Sequence of chain 1.B:
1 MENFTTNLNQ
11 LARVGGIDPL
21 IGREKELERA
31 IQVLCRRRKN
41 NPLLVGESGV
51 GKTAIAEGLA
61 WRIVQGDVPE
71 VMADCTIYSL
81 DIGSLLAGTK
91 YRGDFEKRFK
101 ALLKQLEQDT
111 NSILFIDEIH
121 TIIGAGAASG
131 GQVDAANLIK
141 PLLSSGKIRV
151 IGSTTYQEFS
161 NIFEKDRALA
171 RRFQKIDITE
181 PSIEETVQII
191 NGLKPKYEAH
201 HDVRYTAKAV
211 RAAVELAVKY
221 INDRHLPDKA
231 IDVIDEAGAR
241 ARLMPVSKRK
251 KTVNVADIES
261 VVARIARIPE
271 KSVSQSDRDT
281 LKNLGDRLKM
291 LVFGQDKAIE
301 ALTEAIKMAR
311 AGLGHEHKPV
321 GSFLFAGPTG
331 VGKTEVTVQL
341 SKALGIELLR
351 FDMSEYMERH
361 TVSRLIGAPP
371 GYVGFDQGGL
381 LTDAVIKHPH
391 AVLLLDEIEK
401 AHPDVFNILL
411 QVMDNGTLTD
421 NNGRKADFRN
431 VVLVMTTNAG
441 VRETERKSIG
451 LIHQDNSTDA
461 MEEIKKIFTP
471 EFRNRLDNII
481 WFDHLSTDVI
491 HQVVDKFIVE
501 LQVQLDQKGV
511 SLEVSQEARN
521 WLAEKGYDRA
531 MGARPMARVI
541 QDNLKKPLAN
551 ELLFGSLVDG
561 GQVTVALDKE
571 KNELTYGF

Binding-site contacts:
Ligand atom C8 contacts residue GLY51 of chain 1.B at 3.6 Å.
Ligand atom C2' contacts residue ILE231 of chain 1.B at 3.6 Å (hydrophobic).
Ligand atom O2B contacts residue GLY51 of chain 1.B at 3.2 Å (h-bond).
Ligand atom N6 contacts residue LEU20 of chain 1.B at 3.7 Å.
Ligand atom O2B contacts residue VAL50 of chain 1.B at 3.6 Å.
Ligand atom N1 contacts residue ILE189 of chain 1.B at 3.9 Å.
Ligand atom C6 contacts residue ILE21 of chain 1.B at 3.6 Å (hydrophobic).
Ligand atom O2A contacts residue THR53 of chain 1.B at 3.5 Å.
Ligand atom S1G contacts residue GLY49 of chain 1.B at 3.7 Å.
Ligand atom O3A contacts residue GLY51 of chain 1.B at 3.5 Å (h-bond).
Ligand atom C6 contacts residue LEU20 of chain 1.B at 3.6 Å (hydrophobic).
Ligand atom O1B contacts residue LYS52 of chain 1.B at 3.4 Å (salt-bridge).
Ligand atom N1 contacts residue ILE21 of chain 1.B at 2.9 Å (h-bond).
Ligand atom C4 contacts residue ILE189 of chain 1.B at 3.6 Å (hydrophobic).
Ligand atom O1B contacts residue THR53 of chain 1.B at 2.8 Å (h-bond).
Ligand atom N6 contacts residue ARG23 of chain 1.B at 3.9 Å.
Ligand atom N9 contacts residue ALA54 of chain 1.B at 3.6 Å.
Ligand atom O3' contacts residue ILE231 of chain 1.B at 3.2 Å.
Ligand atom O1A contacts residue THR53 of chain 1.B at 2.8 Å (h-bond).
Ligand atom N6 contacts residue ILE189 of chain 1.B at 3.4 Å.
Ligand atom C5 contacts residue ALA54 of chain 1.B at 3.9 Å (hydrophobic).
Ligand atom C4 contacts residue ALA54 of chain 1.B at 3.5 Å (hydrophobic).
Ligand atom PA contacts residue GLY51 of chain 1.B at 3.7 Å.
Ligand atom C2 contacts residue PRO19 of chain 1.B at 3.2 Å (hydrophobic).
Ligand atom C2 contacts residue ILE21 of chain 1.B at 3.7 Å (hydrophobic).
Ligand atom O1A contacts residue GLY51 of chain 1.B at 3.0 Å.
Ligand atom O1A contacts residue LYS52 of chain 1.B at 3.1 Å (salt-bridge).
Ligand atom S1G contacts residue SER48 of chain 1.B at 3.6 Å.
Ligand atom O1A contacts residue ALA54 of chain 1.B at 2.8 Å (h-bond).
Ligand atom O3A contacts residue LYS52 of chain 1.B at 3.9 Å.
Ligand atom PG contacts residue LYS52 of chain 1.B at 3.5 Å.
Ligand atom N1 contacts residue LEU20 of chain 1.B at 3.7 Å.
Ligand atom N6 contacts residue ILE21 of chain 1.B at 2.6 Å (h-bond).
Ligand atom C5 contacts residue ILE189 of chain 1.B at 3.6 Å (hydrophobic).
Ligand atom C6 contacts residue ILE189 of chain 1.B at 3.6 Å (hydrophobic).
Ligand atom PB contacts residue LYS52 of chain 1.B at 3.6 Å.
Ligand atom N7 contacts residue ILE189 of chain 1.B at 3.9 Å.
Ligand atom O2G contacts residue LYS52 of chain 1.B at 2.6 Å (salt-bridge).
Ligand atom S1G contacts residue LYS52 of chain 1.B at 3.1 Å (salt-bridge).
Ligand atom O2B contacts residue LYS52 of chain 1.B at 3.0 Å (salt-bridge).

This protein binds this small molecule.
Small molecule (SMILES): Nc1ncnc2c1ncn2[C@@H]1O[C@H](COP(=O)(O)OP(=O)(O)OP(O)(O)=S)[C@@H](O)[C@H]1O